Binding-site contacts:
Ligand atom O6 contacts residue SER284 of chain 21.K at 2.9 Å (h-bond).
Ligand atom O6 contacts residue ASN318 of chain 21.K at 3.0 Å (h-bond).
Ligand atom O4 contacts residue ASN318 of chain 21.K at 4.5 Å.
Ligand atom C6 contacts residue ASN318 of chain 21.K at 3.2 Å.
Ligand atom C6 contacts residue SER284 of chain 21.K at 3.4 Å.

This small molecule binds to this protein.
Small molecule (SMILES): CC(=O)N[C@@H]1[C@@H](O)[C@H](O)[C@@H](CO)O[C@H]1O

Sequence of chain 21.K:
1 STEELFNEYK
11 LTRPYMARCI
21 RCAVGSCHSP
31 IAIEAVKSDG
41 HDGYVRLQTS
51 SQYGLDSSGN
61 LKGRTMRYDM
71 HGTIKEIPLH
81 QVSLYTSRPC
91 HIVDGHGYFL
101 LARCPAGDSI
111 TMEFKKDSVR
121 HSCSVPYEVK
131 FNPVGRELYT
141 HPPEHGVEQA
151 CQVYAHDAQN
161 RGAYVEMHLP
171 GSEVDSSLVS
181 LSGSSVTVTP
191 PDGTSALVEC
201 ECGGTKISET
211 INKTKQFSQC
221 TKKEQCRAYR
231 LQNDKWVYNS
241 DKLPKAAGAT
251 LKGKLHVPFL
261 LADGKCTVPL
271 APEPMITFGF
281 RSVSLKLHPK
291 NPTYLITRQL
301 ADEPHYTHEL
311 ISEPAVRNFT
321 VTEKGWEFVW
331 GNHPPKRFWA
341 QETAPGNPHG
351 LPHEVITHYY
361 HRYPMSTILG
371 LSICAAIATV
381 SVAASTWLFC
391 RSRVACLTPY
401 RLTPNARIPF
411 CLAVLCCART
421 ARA